Sequence of chain 1.A:
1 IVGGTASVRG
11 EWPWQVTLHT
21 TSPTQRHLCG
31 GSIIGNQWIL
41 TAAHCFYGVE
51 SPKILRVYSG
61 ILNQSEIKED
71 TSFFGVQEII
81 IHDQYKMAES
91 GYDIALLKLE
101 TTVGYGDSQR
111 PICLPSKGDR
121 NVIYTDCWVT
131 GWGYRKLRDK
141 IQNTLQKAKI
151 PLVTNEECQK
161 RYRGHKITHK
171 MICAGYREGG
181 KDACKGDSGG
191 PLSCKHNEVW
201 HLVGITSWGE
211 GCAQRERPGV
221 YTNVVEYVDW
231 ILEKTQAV

A small-molecule ligand and the protein it binds are described below.
Small molecule (SMILES): NCC1CCC(C(=O)N[C@@H](Cc2ccccc2)c2nc(-c3ccc4c(N)[nH]nc4c3)c(Cl)[nH]2)CC1

Binding-site contacts:
Ligand atom C14 contacts residue ARG26 of chain 1.A at 3.4 Å.
Ligand atom C1 contacts residue LEU28 of chain 1.A at 3.7 Å (hydrophobic).
Ligand atom C9 contacts residue ARG26 of chain 1.A at 3.5 Å.
Ligand atom C8 contacts residue TYR134 of chain 1.A at 3.7 Å (hydrophobic).
Ligand atom C25 contacts residue ALA183 of chain 1.A at 3.5 Å (hydrophobic).
Ligand atom N32 contacts residue ASP182 of chain 1.A at 2.8 Å (salt-bridge).
Ligand atom C15 contacts residue LYS185 of chain 1.A at 3.7 Å.
Ligand atom C13 contacts residue GLY186 of chain 1.A at 3.5 Å.
Ligand atom C4 contacts residue ARG26 of chain 1.A at 3.5 Å.
Ligand atom C18 contacts residue THR206 of chain 1.A at 3.6 Å.
Ligand atom C7 contacts residue SER188 of chain 1.A at 3.6 Å.
Ligand atom C19 contacts residue LYS185 of chain 1.A at 3.7 Å.
Ligand atom C23 contacts residue ALA183 of chain 1.A at 3.6 Å (hydrophobic).
Ligand atom N31 contacts residue ILE141 of chain 1.A at 3.6 Å.
Ligand atom N31 contacts residue HIS27 of chain 1.A at 2.9 Å (h-bond).
Ligand atom C5 contacts residue LEU28 of chain 1.A at 3.6 Å (hydrophobic).
Ligand atom O34 contacts residue SER188 of chain 1.A at 3.3 Å (h-bond).
Ligand atom O34 contacts residue LYS185 of chain 1.A at 3.5 Å.
Ligand atom N27 contacts residue ILE141 of chain 1.A at 3.6 Å.
Ligand atom O34 contacts residue ASP187 of chain 1.A at 3.6 Å.
Ligand atom C4 contacts residue HIS27 of chain 1.A at 3.3 Å.
Ligand atom O34 contacts residue CYS184 of chain 1.A at 3.3 Å (h-bond).
Ligand atom C26 contacts residue SER188 of chain 1.A at 3.3 Å.
Ligand atom C3 contacts residue CYS29 of chain 1.A at 3.8 Å (hydrophobic).
Ligand atom C7 contacts residue HIS44 of chain 1.A at 3.5 Å.
Ligand atom O34 contacts residue GLY186 of chain 1.A at 3.0 Å (h-bond).
Ligand atom C12 contacts residue TYR134 of chain 1.A at 3.6 Å (hydrophobic).
Ligand atom C14 contacts residue ILE141 of chain 1.A at 3.4 Å (hydrophobic).
Ligand atom N30 contacts residue GLY186 of chain 1.A at 3.3 Å (h-bond).
Ligand atom N31 contacts residue ARG26 of chain 1.A at 3.2 Å (salt-bridge).
Ligand atom C24 contacts residue HIS44 of chain 1.A at 3.5 Å.
Ligand atom C20 contacts residue THR206 of chain 1.A at 3.7 Å.
Ligand atom C17 contacts residue SER188 of chain 1.A at 3.5 Å.
Ligand atom N32 contacts residue GLY211 of chain 1.A at 2.9 Å (h-bond).
Ligand atom N33 contacts residue SER188 of chain 1.A at 3.7 Å.
Ligand atom C11 contacts residue HIS44 of chain 1.A at 3.7 Å.
Ligand atom CL1 contacts residue LYS185 of chain 1.A at 3.7 Å.
Ligand atom N32 contacts residue ALA183 of chain 1.A at 2.9 Å (h-bond).
Ligand atom C19 contacts residue CYS184 of chain 1.A at 3.7 Å (hydrophobic).
Ligand atom N29 contacts residue TYR134 of chain 1.A at 3.0 Å (h-bond).